The protein below binds the small molecule below.
Small molecule (SMILES): O=S(=O)(O)c1cccc2cccc(Nc3ccccc3)c12

Sequence of chain 1.BA:
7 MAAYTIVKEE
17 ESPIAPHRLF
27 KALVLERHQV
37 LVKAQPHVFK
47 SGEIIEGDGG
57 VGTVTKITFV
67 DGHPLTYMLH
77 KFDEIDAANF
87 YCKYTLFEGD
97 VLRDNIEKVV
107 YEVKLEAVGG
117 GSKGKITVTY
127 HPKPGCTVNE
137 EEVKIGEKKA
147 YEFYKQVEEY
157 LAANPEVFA

Binding-site contacts:
Ligand atom C4 contacts residue LYS145 of chain 1.BA at 3.6 Å.
Ligand atom O2 contacts residue ARG33 of chain 1.BA at 2.6 Å (salt-bridge).
Ligand atom C10 contacts residue LYS145 of chain 1.BA at 3.6 Å.
Ligand atom C14 contacts residue VAL97 of chain 1.BA at 4.0 Å (hydrophobic).
Ligand atom C5 contacts residue PHE45 of chain 1.BA at 3.8 Å (hydrophobic).
Ligand atom C14 contacts residue GLU138 of chain 1.BA at 3.8 Å.
Ligand atom C11 contacts residue VAL97 of chain 1.BA at 4.0 Å (hydrophobic).
Ligand atom O3 contacts residue ALA146 of chain 1.BA at 3.8 Å.
Ligand atom C6 contacts residue PHE45 of chain 1.BA at 3.7 Å (hydrophobic).
Ligand atom C3 contacts residue LEU71 of chain 1.BA at 3.7 Å (hydrophobic).
Ligand atom C2 contacts residue LEU71 of chain 1.BA at 4.0 Å (hydrophobic).
Ligand atom C4 contacts residue PHE65 of chain 1.BA at 4.0 Å (hydrophobic).
Ligand atom C12 contacts residue LEU92 of chain 1.BA at 4.1 Å (hydrophobic).
Ligand atom C9 contacts residue LYS145 of chain 1.BA at 3.7 Å.
Ligand atom O3 contacts residue GLY142 of chain 1.BA at 4.1 Å.
Ligand atom C13 contacts residue LEU92 of chain 1.BA at 4.0 Å (hydrophobic).
Ligand atom C7 contacts residue GLN41 of chain 1.BA at 3.6 Å.
Ligand atom C13 contacts residue TYR107 of chain 1.BA at 3.8 Å (hydrophobic).
Ligand atom C2 contacts residue PHE65 of chain 1.BA at 4.2 Å (hydrophobic).
Ligand atom C14 contacts residue TYR126 of chain 1.BA at 3.8 Å (hydrophobic).
Ligand atom O3 contacts residue LYS145 of chain 1.BA at 4.0 Å.
Ligand atom C13 contacts residue TYR126 of chain 1.BA at 3.8 Å (hydrophobic).
Ligand atom C8 contacts residue LYS145 of chain 1.BA at 3.7 Å.
Ligand atom C15 contacts residue GLU138 of chain 1.BA at 4.1 Å.
Ligand atom C5 contacts residue LYS145 of chain 1.BA at 3.7 Å.
Ligand atom C16 contacts residue VAL97 of chain 1.BA at 3.6 Å (hydrophobic).
Ligand atom C7 contacts residue LEU37 of chain 1.BA at 3.8 Å (hydrophobic).
Ligand atom C8 contacts residue LEU37 of chain 1.BA at 3.7 Å (hydrophobic).
Ligand atom C8 contacts residue ALA146 of chain 1.BA at 4.2 Å (hydrophobic).
Ligand atom C12 contacts residue TYR107 of chain 1.BA at 3.6 Å (hydrophobic).
Ligand atom C15 contacts residue VAL97 of chain 1.BA at 3.6 Å (hydrophobic).
Ligand atom S contacts residue ARG33 of chain 1.BA at 4.0 Å.
Ligand atom C7 contacts residue LYS145 of chain 1.BA at 3.8 Å.
Ligand atom C6 contacts residue LYS145 of chain 1.BA at 3.9 Å.
Ligand atom C7 contacts residue PHE45 of chain 1.BA at 3.8 Å (hydrophobic).
Ligand atom C3 contacts residue PHE65 of chain 1.BA at 3.7 Å (hydrophobic).
Ligand atom O2 contacts residue ALA146 of chain 1.BA at 4.0 Å.
Ligand atom C6 contacts residue GLN41 of chain 1.BA at 3.5 Å.
Ligand atom O1 contacts residue MET74 of chain 1.BA at 3.4 Å.
Ligand atom C2 contacts residue VAL97 of chain 1.BA at 4.2 Å (hydrophobic).